A protein and the small-molecule ligand that binds it are described below.
Small molecule (SMILES): N=C(N)NCCCNC(=O)[C@@H]1CS[C@H]2CC[C@@H](NS(=O)(=O)Cc3ccccc3)C(=O)N21

Sequence of chain 1.C:
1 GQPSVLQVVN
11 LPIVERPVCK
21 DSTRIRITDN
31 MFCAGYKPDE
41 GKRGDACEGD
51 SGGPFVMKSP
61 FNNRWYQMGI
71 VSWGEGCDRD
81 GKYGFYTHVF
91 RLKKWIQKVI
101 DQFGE

Sequence of chain 1.B:
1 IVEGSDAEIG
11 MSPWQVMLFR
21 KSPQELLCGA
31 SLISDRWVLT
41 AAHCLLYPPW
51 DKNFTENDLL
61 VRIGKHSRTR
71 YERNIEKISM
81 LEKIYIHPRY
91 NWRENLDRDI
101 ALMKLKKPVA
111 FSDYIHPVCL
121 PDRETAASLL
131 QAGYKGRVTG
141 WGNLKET

Binding-site contacts:
Ligand atom O23 contacts residue TRP73 of chain 1.C at 3.2 Å.
Ligand atom C39 contacts residue SER72 of chain 1.C at 3.9 Å.
Ligand atom N58 contacts residue ASP45 of chain 1.C at 2.9 Å (salt-bridge).
Ligand atom N58 contacts residue ALA46 of chain 1.C at 3.3 Å (h-bond).
Ligand atom N18 contacts residue GLY74 of chain 1.C at 3.0 Å (h-bond).
Ligand atom N58 contacts residue GLY76 of chain 1.C at 3.0 Å (h-bond).
Ligand atom C49 contacts residue SER72 of chain 1.C at 3.8 Å.
Ligand atom C43 contacts residue SER51 of chain 1.C at 3.7 Å.
Ligand atom N52 contacts residue GLY74 of chain 1.C at 3.7 Å.
Ligand atom C1 contacts residue ASN95 of chain 1.B at 3.9 Å.
Ligand atom C46 contacts residue VAL71 of chain 1.C at 3.8 Å (hydrophobic).
Ligand atom C46 contacts residue CYS47 of chain 1.C at 3.4 Å (hydrophobic).
Ligand atom C43 contacts residue CYS47 of chain 1.C at 3.8 Å (hydrophobic).
Ligand atom C37 contacts residue SER72 of chain 1.C at 3.6 Å.
Ligand atom C7 contacts residue ILE25 of chain 1.C at 3.9 Å (hydrophobic).
Ligand atom N41 contacts residue SER72 of chain 1.C at 3.2 Å (h-bond).
Ligand atom C25 contacts residue TRP50 of chain 1.B at 3.7 Å (hydrophobic).
Ligand atom S33 contacts residue HIS43 of chain 1.B at 3.7 Å.
Ligand atom C27 contacts residue TYR47 of chain 1.B at 3.4 Å (hydrophobic).
Ligand atom N58 contacts residue GLY74 of chain 1.C at 3.8 Å.
Ligand atom S15 contacts residue GLY74 of chain 1.C at 3.7 Å.
Ligand atom N52 contacts residue TRP73 of chain 1.C at 3.9 Å.
Ligand atom C1 contacts residue GLU94 of chain 1.B at 3.4 Å.
Ligand atom N55 contacts residue ALA46 of chain 1.C at 3.6 Å.
Ligand atom N55 contacts residue GLY84 of chain 1.C at 3.6 Å.
Ligand atom O17 contacts residue GLU75 of chain 1.C at 3.6 Å.
Ligand atom C54 contacts residue ASP45 of chain 1.C at 3.7 Å.
Ligand atom C22 contacts residue TRP73 of chain 1.C at 3.8 Å (hydrophobic).
Ligand atom C3 contacts residue GLU94 of chain 1.B at 3.7 Å.
Ligand atom N55 contacts residue ASP45 of chain 1.C at 3.1 Å (salt-bridge).
Ligand atom N55 contacts residue TRP73 of chain 1.C at 3.9 Å.
Ligand atom O17 contacts residue GLY74 of chain 1.C at 3.2 Å (h-bond).
Ligand atom C54 contacts residue ALA46 of chain 1.C at 3.4 Å (hydrophobic).
Ligand atom O23 contacts residue GLY74 of chain 1.C at 3.0 Å (h-bond).
Ligand atom C54 contacts residue GLY74 of chain 1.C at 3.8 Å.
Ligand atom C37 contacts residue HIS43 of chain 1.B at 3.8 Å.
Ligand atom C8 contacts residue TRP73 of chain 1.C at 3.4 Å (hydrophobic).
Ligand atom N41 contacts residue SER51 of chain 1.C at 3.4 Å (h-bond).
Ligand atom C49 contacts residue TRP73 of chain 1.C at 3.7 Å (hydrophobic).
Ligand atom C34 contacts residue HIS43 of chain 1.B at 3.2 Å.